Sequence of chain 1.B:
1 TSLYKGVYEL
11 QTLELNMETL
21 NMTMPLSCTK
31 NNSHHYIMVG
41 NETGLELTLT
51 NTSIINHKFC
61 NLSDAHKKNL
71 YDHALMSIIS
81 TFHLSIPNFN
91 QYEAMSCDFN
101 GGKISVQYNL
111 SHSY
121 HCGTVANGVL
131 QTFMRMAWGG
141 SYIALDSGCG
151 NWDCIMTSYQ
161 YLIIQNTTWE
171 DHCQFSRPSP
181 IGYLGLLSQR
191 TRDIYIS

This protein binds this small molecule.
Small molecule (SMILES): CC(=O)N[C@H]1[C@H](O[C@H]2[C@H](O)[C@@H](NC(C)=O)CO[C@@H]2CO)O[C@H](CO)[C@@H](O)[C@@H]1O

Binding-site contacts:
Ligand atom C4 contacts residue ASN109 of chain 1.B at 4.4 Å.
Ligand atom O7 contacts residue ASN109 of chain 1.B at 4.0 Å.
Ligand atom C6 contacts residue SER111 of chain 1.B at 3.9 Å.
Ligand atom O5 contacts residue ASN109 of chain 1.B at 2.4 Å (h-bond).
Ligand atom C2 contacts residue TYR161 of chain 1.B at 4.1 Å (hydrophobic).
Ligand atom O5 contacts residue HIS112 of chain 1.B at 3.8 Å.
Ligand atom C2 contacts residue ASN109 of chain 1.B at 2.5 Å.
Ligand atom C3 contacts residue TYR161 of chain 1.B at 4.4 Å (hydrophobic).
Ligand atom C8 contacts residue ASN56 of chain 1.B at 4.4 Å.
Ligand atom C1 contacts residue SER111 of chain 1.B at 3.6 Å.
Ligand atom C7 contacts residue ASN109 of chain 1.B at 3.7 Å.
Ligand atom O6 contacts residue HIS112 of chain 1.B at 3.9 Å.
Ligand atom C8 contacts residue SER53 of chain 1.B at 3.5 Å.
Ligand atom C5 contacts residue SER111 of chain 1.B at 4.0 Å.
Ligand atom C6 contacts residue HIS112 of chain 1.B at 4.0 Å.
Ligand atom C8 contacts residue GLN107 of chain 1.B at 3.8 Å.
Ligand atom C3 contacts residue ASN109 of chain 1.B at 3.9 Å.
Ligand atom C8 contacts residue ILE55 of chain 1.B at 3.5 Å (hydrophobic).
Ligand atom C5 contacts residue ASN109 of chain 1.B at 3.8 Å.
Ligand atom N2 contacts residue ASN109 of chain 1.B at 3.0 Å (h-bond).
Ligand atom C7 contacts residue TYR161 of chain 1.B at 3.9 Å (hydrophobic).
Ligand atom C8 contacts residue TYR161 of chain 1.B at 3.7 Å (hydrophobic).
Ligand atom N2 contacts residue TYR161 of chain 1.B at 3.1 Å (h-bond).
Ligand atom C1 contacts residue TYR161 of chain 1.B at 4.1 Å (hydrophobic).
Ligand atom O7 contacts residue LYS58 of chain 1.B at 4.3 Å.
Ligand atom C1 contacts residue ASN109 of chain 1.B at 1.5 Å.
Ligand atom O5 contacts residue SER111 of chain 1.B at 3.7 Å.